Binding-site contacts:
Ligand atom C2 contacts residue LEU200 of chain 1.F at 3.5 Å (hydrophobic).
Ligand atom CG contacts residue LEU295 of chain 1.F at 4.0 Å (hydrophobic).
Ligand atom CA contacts residue PHE132 of chain 1.F at 3.6 Å (hydrophobic).
Ligand atom CG contacts residue PRO296 of chain 1.F at 3.9 Å (hydrophobic).
Ligand atom CD contacts residue LEU295 of chain 1.F at 3.2 Å (hydrophobic).
Ligand atom C4 contacts residue ARG298 of chain 1.F at 3.6 Å.
Ligand atom C1 contacts residue LEU200 of chain 1.F at 3.8 Å (hydrophobic).
Ligand atom OXT contacts residue LEU200 of chain 1.F at 3.6 Å.
Ligand atom CB contacts residue PHE132 of chain 1.F at 3.6 Å (hydrophobic).
Ligand atom CD contacts residue GLU162 of chain 1.F at 3.7 Å.
Ligand atom OD1 contacts residue ARG298 of chain 1.F at 2.6 Å (salt-bridge).
Ligand atom CA contacts residue GLU162 of chain 1.F at 4.1 Å.
Ligand atom CG contacts residue GLU162 of chain 1.F at 4.0 Å.
Ligand atom OD2 contacts residue HIS196 of chain 1.F at 4.1 Å.
Ligand atom C contacts residue PRO201 of chain 1.F at 3.9 Å (hydrophobic).
Ligand atom CG contacts residue CYS294 of chain 1.F at 4.2 Å (hydrophobic).
Ligand atom OD1 contacts residue PRO110 of chain 1.E at 3.6 Å.
Ligand atom OD2 contacts residue PRO110 of chain 1.E at 3.6 Å.
Ligand atom C contacts residue LYS256 of chain 1.F at 3.7 Å.
Ligand atom C3 contacts residue PRO110 of chain 1.E at 3.5 Å (hydrophobic).
Ligand atom C4 contacts residue HIS196 of chain 1.F at 3.6 Å.
Ligand atom OD2 contacts residue ARG198 of chain 1.F at 2.8 Å (salt-bridge).
Ligand atom O1 contacts residue TRP95 of chain 1.E at 3.2 Å.
Ligand atom C4 contacts residue PRO110 of chain 1.E at 3.3 Å (hydrophobic).
Ligand atom C contacts residue GLU162 of chain 1.F at 3.9 Å.
Ligand atom O contacts residue PRO201 of chain 1.F at 3.9 Å.
Ligand atom OXT contacts residue PRO201 of chain 1.F at 3.9 Å.
Ligand atom O contacts residue VAL204 of chain 1.F at 3.9 Å.
Ligand atom OXT contacts residue LYS256 of chain 1.F at 2.7 Å (salt-bridge).
Ligand atom CD contacts residue CYS294 of chain 1.F at 4.0 Å (hydrophobic).
Ligand atom CD contacts residue PRO296 of chain 1.F at 3.9 Å (hydrophobic).
Ligand atom OD1 contacts residue HIS196 of chain 1.F at 2.5 Å (h-bond).
Ligand atom OD2 contacts residue ARG298 of chain 1.F at 3.2 Å (salt-bridge).
Ligand atom CB contacts residue GLU162 of chain 1.F at 3.5 Å.
Ligand atom C4 contacts residue ARG198 of chain 1.F at 4.1 Å.
Ligand atom O contacts residue GLU162 of chain 1.F at 2.9 Å (salt-bridge).
Ligand atom O1 contacts residue LEU200 of chain 1.F at 4.0 Å.
Ligand atom C1 contacts residue TRP95 of chain 1.E at 4.0 Å (hydrophobic).
Ligand atom O1 contacts residue PHE132 of chain 1.F at 3.6 Å.
Ligand atom CD contacts residue SO41 of chain 1.S at 3.6 Å.

Sequence of chain 1.E:
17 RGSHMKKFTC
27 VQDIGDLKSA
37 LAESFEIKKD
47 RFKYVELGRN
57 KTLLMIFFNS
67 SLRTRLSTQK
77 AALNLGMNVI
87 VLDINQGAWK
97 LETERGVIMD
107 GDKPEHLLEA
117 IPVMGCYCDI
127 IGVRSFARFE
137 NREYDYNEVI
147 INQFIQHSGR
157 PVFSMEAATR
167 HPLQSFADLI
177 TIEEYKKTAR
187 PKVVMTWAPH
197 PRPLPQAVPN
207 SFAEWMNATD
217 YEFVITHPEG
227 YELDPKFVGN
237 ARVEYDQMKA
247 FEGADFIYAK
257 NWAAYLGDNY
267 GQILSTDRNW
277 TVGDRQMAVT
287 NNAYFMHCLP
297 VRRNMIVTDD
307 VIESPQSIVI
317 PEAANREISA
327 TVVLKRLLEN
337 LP

Sequence of chain 1.F:
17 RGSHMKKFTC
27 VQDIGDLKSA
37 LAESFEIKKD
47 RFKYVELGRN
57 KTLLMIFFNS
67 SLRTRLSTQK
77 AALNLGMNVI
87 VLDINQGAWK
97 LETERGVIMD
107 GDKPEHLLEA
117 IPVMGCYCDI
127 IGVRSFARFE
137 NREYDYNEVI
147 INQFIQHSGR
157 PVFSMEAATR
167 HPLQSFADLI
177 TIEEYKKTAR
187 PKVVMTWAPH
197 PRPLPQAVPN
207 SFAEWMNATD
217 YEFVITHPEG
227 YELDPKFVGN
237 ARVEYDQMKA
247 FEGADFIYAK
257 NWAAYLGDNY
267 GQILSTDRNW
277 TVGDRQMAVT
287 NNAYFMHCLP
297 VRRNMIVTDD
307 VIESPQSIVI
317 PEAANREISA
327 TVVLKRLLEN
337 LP

This protein binds this small molecule.
Small molecule (SMILES): CCC[C@H](NC(=O)CCC(=O)O)C(=O)O